Binding-site contacts:
Ligand atom C6 contacts residue ILE28 of chain 1.B at 3.7 Å (hydrophobic).
Ligand atom C11 contacts residue TYR100 of chain 1.B at 3.5 Å (hydrophobic).
Ligand atom N2 contacts residue TYR100 of chain 1.B at 3.8 Å.
Ligand atom N2 contacts residue LEU154 of chain 1.B at 3.3 Å.
Ligand atom C5 contacts residue DMS1 of chain 1.S at 3.9 Å.
Ligand atom C20 contacts residue TYR100 of chain 1.B at 3.8 Å (hydrophobic).
Ligand atom N4 contacts residue DMS1 of chain 1.S at 3.3 Å (h-bond).
Ligand atom N5 contacts residue VAL36 of chain 1.B at 3.7 Å.
Ligand atom N5 contacts residue PHE33 of chain 1.B at 3.6 Å.
Ligand atom O1 contacts residue ILE28 of chain 1.B at 3.8 Å.
Ligand atom N2 contacts residue VAL101 of chain 1.B at 3.7 Å.
Ligand atom O2 contacts residue ARG107 of chain 1.B at 3.2 Å (salt-bridge).
Ligand atom C11 contacts residue VAL101 of chain 1.B at 3.2 Å (hydrophobic).
Ligand atom C7 contacts residue DMS1 of chain 1.S at 3.6 Å.
Ligand atom C8 contacts residue VAL101 of chain 1.B at 3.2 Å (hydrophobic).
Ligand atom O3 contacts residue DMS1 of chain 1.R at 3.2 Å.
Ligand atom C6 contacts residue DMS1 of chain 1.S at 3.4 Å.
Ligand atom N6 contacts residue ALA49 of chain 1.B at 3.4 Å.
Ligand atom C9 contacts residue PRO102 of chain 1.B at 3.4 Å (hydrophobic).
Ligand atom N6 contacts residue ASP99 of chain 1.B at 3.0 Å (salt-bridge).
Ligand atom C17 contacts residue LYS51 of chain 1.B at 3.1 Å.
Ligand atom O4 contacts residue LEU98 of chain 1.B at 3.6 Å.
Ligand atom C18 contacts residue PHE33 of chain 1.B at 3.5 Å (hydrophobic).
Ligand atom N2 contacts residue ASP99 of chain 1.B at 3.6 Å (salt-bridge).
Ligand atom C18 contacts residue LYS51 of chain 1.B at 3.6 Å.
Ligand atom C1 contacts residue ILE28 of chain 1.B at 3.8 Å (hydrophobic).
Ligand atom C15 contacts residue DMS1 of chain 1.S at 3.8 Å.
Ligand atom C17 contacts residue ASP166 of chain 1.B at 3.4 Å.
Ligand atom C11 contacts residue LEU154 of chain 1.B at 3.6 Å (hydrophobic).
Ligand atom C12 contacts residue ALA49 of chain 1.B at 3.6 Å (hydrophobic).
Ligand atom C12 contacts residue ASP99 of chain 1.B at 3.7 Å.
Ligand atom C19 contacts residue VAL36 of chain 1.B at 3.6 Å (hydrophobic).
Ligand atom C1 contacts residue TYR100 of chain 1.B at 3.6 Å (hydrophobic).
Ligand atom C5 contacts residue ILE28 of chain 1.B at 3.5 Å (hydrophobic).
Ligand atom C12 contacts residue LEU154 of chain 1.B at 3.6 Å (hydrophobic).
Ligand atom O1 contacts residue LYS26 of chain 1.B at 3.1 Å (salt-bridge).
Ligand atom C19 contacts residue DMS1 of chain 1.S at 3.6 Å.
Ligand atom N3 contacts residue DMS1 of chain 1.S at 3.8 Å.
Ligand atom C18 contacts residue ASP166 of chain 1.B at 3.6 Å.
Ligand atom C16 contacts residue ASP166 of chain 1.B at 3.8 Å.

A protein and the small-molecule ligand that binds it are described below.
Small molecule (SMILES): Nc1ncc(-c2ccc(S(=O)(=O)N3CCOCC3)cc2)nc1C(=O)Nc1cccnc1

Sequence of chain 1.B:
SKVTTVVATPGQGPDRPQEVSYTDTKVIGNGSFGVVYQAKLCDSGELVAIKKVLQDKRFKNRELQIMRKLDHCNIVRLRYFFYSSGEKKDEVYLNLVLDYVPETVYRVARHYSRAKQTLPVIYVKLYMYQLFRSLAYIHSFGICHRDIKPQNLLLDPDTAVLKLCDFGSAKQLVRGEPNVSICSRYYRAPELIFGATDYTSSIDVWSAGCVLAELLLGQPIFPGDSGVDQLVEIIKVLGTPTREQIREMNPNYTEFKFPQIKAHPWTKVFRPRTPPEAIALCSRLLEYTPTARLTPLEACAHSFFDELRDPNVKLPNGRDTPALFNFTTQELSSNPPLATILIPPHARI